Binding-site contacts:
Ligand atom C6 contacts residue GLU35 of chain 1.B at 4.2 Å.
Ligand atom C2 contacts residue GLU35 of chain 1.B at 3.8 Å.
Ligand atom C5 contacts residue ASN54 of chain 1.B at 3.7 Å.
Ligand atom O5 contacts residue GLU35 of chain 1.B at 3.2 Å (salt-bridge).
Ligand atom N2 contacts residue ASN54 of chain 1.B at 2.9 Å (h-bond).
Ligand atom C3 contacts residue ASN54 of chain 1.B at 3.8 Å.
Ligand atom C4 contacts residue GLU35 of chain 1.B at 4.2 Å.
Ligand atom C6 contacts residue ASN36 of chain 1.B at 3.5 Å.
Ligand atom N2 contacts residue GLU53 of chain 1.B at 4.4 Å.
Ligand atom O6 contacts residue ASN36 of chain 1.B at 2.7 Å (h-bond).
Ligand atom C4 contacts residue ASN54 of chain 1.B at 4.2 Å.
Ligand atom C8 contacts residue GLU35 of chain 1.B at 4.1 Å.
Ligand atom C1 contacts residue GLU35 of chain 1.B at 2.9 Å.
Ligand atom C7 contacts residue GLU35 of chain 1.B at 4.2 Å.
Ligand atom C1 contacts residue ASN54 of chain 1.B at 1.4 Å.
Ligand atom O5 contacts residue ASN37 of chain 1.B at 4.0 Å.
Ligand atom C5 contacts residue ASN36 of chain 1.B at 4.0 Å.
Ligand atom C5 contacts residue GLU35 of chain 1.B at 3.2 Å.
Ligand atom C7 contacts residue ASN37 of chain 1.B at 4.1 Å.
Ligand atom N2 contacts residue ASN37 of chain 1.B at 3.0 Å (h-bond).
Ligand atom C1 contacts residue GLU53 of chain 1.B at 4.4 Å.
Ligand atom N2 contacts residue GLU35 of chain 1.B at 4.1 Å.
Ligand atom O5 contacts residue ASN36 of chain 1.B at 3.9 Å.
Ligand atom C3 contacts residue GLU35 of chain 1.B at 3.9 Å.
Ligand atom C2 contacts residue ASN54 of chain 1.B at 2.5 Å.
Ligand atom C3 contacts residue ASN37 of chain 1.B at 4.5 Å.
Ligand atom C1 contacts residue ASN37 of chain 1.B at 2.8 Å.
Ligand atom C2 contacts residue ASN37 of chain 1.B at 3.5 Å.
Ligand atom O5 contacts residue ASN54 of chain 1.B at 2.4 Å (h-bond).
Ligand atom C8 contacts residue ASN37 of chain 1.B at 4.4 Å.
Ligand atom C7 contacts residue ASN54 of chain 1.B at 4.1 Å.
Ligand atom C1 contacts residue ASN36 of chain 1.B at 4.3 Å.
Ligand atom O6 contacts residue GLU35 of chain 1.B at 4.1 Å.

Sequence of chain 1.B:
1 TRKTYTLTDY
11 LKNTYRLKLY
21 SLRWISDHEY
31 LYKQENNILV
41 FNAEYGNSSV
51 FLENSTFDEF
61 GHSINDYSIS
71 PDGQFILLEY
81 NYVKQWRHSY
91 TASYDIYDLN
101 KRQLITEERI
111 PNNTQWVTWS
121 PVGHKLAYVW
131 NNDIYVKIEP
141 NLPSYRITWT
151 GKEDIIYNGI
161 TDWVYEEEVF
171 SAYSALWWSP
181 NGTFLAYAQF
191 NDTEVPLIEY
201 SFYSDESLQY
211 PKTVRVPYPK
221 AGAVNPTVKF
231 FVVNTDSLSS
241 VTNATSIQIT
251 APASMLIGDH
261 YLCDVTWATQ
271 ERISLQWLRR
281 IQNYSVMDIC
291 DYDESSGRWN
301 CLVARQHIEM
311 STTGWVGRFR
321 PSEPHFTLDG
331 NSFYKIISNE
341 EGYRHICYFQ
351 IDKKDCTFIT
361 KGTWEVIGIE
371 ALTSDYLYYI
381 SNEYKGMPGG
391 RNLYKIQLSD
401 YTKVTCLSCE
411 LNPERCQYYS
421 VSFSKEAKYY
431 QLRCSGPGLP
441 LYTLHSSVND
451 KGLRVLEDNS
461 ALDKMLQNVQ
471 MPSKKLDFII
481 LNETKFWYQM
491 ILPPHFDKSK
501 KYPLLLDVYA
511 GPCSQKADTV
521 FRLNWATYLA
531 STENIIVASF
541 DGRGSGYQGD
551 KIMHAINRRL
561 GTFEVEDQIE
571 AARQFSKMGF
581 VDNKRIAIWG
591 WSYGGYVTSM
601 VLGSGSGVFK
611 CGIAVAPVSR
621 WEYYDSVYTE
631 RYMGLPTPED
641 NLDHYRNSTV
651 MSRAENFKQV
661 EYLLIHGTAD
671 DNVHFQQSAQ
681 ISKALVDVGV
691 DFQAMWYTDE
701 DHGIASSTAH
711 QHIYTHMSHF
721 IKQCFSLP

A protein and the small-molecule ligand that binds it are described below.
Small molecule (SMILES): CC(=O)N[C@@H]1[C@@H](O)[C@H](O)[C@@H](CO)O[C@H]1O